Binding-site contacts:
Ligand atom C24 contacts residue GLY120 of chain 1.A at 3.6 Å.
Ligand atom C26 contacts residue PHE36 of chain 1.B at 3.8 Å (hydrophobic).
Ligand atom O23 contacts residue TRP85 of chain 1.A at 3.4 Å.
Ligand atom C10 contacts residue TRP25 of chain 1.B at 3.5 Å (hydrophobic).
Ligand atom C15 contacts residue TYR76 of chain 1.B at 3.9 Å (hydrophobic).
Ligand atom C24 contacts residue SER202 of chain 1.A at 3.1 Å.
Ligand atom C27 contacts residue PHE77 of chain 1.B at 3.7 Å (hydrophobic).
Ligand atom C05 contacts residue TRP25 of chain 1.B at 3.7 Å (hydrophobic).
Ligand atom C21 contacts residue GLU201 of chain 1.A at 3.2 Å.
Ligand atom C16 contacts residue TYR123 of chain 1.A at 3.5 Å (hydrophobic).
Ligand atom N29 contacts residue TRP25 of chain 1.B at 3.6 Å.
Ligand atom O25 contacts residue SER202 of chain 1.A at 2.3 Å (h-bond).
Ligand atom C11 contacts residue TRP25 of chain 1.B at 3.8 Å (hydrophobic).
Ligand atom C09 contacts residue TYR80 of chain 1.B at 3.5 Å (hydrophobic).
Ligand atom N22 contacts residue GLU201 of chain 1.A at 3.3 Å (salt-bridge).
Ligand atom C17 contacts residue TYR76 of chain 1.B at 3.2 Å (hydrophobic).
Ligand atom C21 contacts residue GLY120 of chain 1.A at 3.8 Å.
Ligand atom O04 contacts residue TYR71 of chain 1.A at 3.3 Å (h-bond).
Ligand atom C20 contacts residue HIS186 of chain 1.B at 3.9 Å.
Ligand atom C11 contacts residue TYR123 of chain 1.A at 3.8 Å (hydrophobic).
Ligand atom O04 contacts residue TRP25 of chain 1.B at 3.9 Å.
Ligand atom C21 contacts residue SER202 of chain 1.A at 3.5 Å.
Ligand atom C20 contacts residue SER202 of chain 1.A at 3.7 Å.
Ligand atom N13 contacts residue TYR123 of chain 1.A at 3.5 Å (h-bond).
Ligand atom C21 contacts residue HIS186 of chain 1.B at 3.9 Å.
Ligand atom C26 contacts residue GLY120 of chain 1.A at 3.8 Å.
Ligand atom C26 contacts residue GLY121 of chain 1.A at 3.3 Å.
Ligand atom C12 contacts residue TYR80 of chain 1.B at 3.7 Å (hydrophobic).
Ligand atom C24 contacts residue GLY121 of chain 1.A at 3.2 Å.
Ligand atom C14 contacts residue TYR123 of chain 1.A at 3.8 Å (hydrophobic).
Ligand atom C11 contacts residue TYR80 of chain 1.B at 3.8 Å (hydrophobic).
Ligand atom C12 contacts residue TYR123 of chain 1.A at 3.1 Å (hydrophobic).
Ligand atom C02 contacts residue TYR71 of chain 1.A at 3.5 Å (hydrophobic).
Ligand atom C20 contacts residue GLY120 of chain 1.A at 3.9 Å.
Ligand atom O25 contacts residue ALA203 of chain 1.A at 3.4 Å (h-bond).
Ligand atom O35 contacts residue HIS26 of chain 1.B at 3.6 Å (h-bond).
Ligand atom O25 contacts residue GLY121 of chain 1.A at 2.8 Å (h-bond).
Ligand atom C16 contacts residue TYR76 of chain 1.B at 3.9 Å (hydrophobic).
Ligand atom O25 contacts residue GLY120 of chain 1.A at 3.1 Å (h-bond).
Ligand atom C15 contacts residue TYR123 of chain 1.A at 3.2 Å (hydrophobic).

A small-molecule ligand and the protein it binds are described below.
Small molecule (SMILES): OC[C@H]1O[C@@H](OCCCCc2cn(CCCCc3ccc(O)c(/C=N\O)n3)nn2)[C@H](O)[C@@H](O)[C@@H]1O

Sequence of chain 1.A:
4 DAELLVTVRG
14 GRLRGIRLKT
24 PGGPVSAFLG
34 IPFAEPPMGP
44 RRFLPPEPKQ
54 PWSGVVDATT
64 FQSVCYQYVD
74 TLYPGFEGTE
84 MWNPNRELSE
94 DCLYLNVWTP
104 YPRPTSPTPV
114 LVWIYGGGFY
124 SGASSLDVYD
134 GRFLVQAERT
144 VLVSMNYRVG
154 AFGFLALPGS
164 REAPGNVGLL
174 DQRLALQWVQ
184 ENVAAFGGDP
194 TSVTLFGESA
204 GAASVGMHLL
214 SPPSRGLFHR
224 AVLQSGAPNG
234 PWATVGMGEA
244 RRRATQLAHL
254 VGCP

Sequence of chain 1.B:
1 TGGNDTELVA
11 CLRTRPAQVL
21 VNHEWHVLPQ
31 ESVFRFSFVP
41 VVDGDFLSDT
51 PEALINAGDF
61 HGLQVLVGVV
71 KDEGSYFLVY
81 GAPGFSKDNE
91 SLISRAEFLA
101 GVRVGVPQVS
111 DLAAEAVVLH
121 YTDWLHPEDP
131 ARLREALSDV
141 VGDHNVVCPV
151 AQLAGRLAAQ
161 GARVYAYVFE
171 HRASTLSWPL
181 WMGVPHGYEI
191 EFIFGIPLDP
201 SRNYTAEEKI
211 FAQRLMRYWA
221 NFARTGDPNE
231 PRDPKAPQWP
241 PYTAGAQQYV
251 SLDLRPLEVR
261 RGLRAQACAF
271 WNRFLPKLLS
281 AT